Sequence of chain 3.C:
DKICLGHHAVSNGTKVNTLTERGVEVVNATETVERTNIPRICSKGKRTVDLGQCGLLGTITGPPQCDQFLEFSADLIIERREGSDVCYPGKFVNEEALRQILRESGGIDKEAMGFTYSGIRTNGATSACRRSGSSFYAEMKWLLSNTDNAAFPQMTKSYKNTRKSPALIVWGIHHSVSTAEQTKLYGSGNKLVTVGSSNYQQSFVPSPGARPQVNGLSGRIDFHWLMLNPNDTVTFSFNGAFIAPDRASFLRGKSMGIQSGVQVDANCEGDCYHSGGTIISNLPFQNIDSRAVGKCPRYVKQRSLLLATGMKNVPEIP

This small molecule binds to this protein.
Small molecule (SMILES): CC(=O)N[C@H]1[C@H]([C@H](O)[C@H](O)CO)O[C@@](O[C@H]2[C@@H](O)[C@@H](CO)OC[C@@H]2O)(C(=O)O)C[C@@H]1O

Binding-site contacts:
Ligand atom C9 contacts residue GLU181 of chain 3.C at 3.3 Å.
Ligand atom O10 contacts residue LEU185 of chain 3.C at 3.8 Å.
Ligand atom O6 contacts residue THR126 of chain 3.C at 4.0 Å.
Ligand atom C9 contacts residue TRP142 of chain 3.C at 4.1 Å (hydrophobic).
Ligand atom C5 contacts residue ALA125 of chain 3.C at 3.8 Å (hydrophobic).
Ligand atom C8 contacts residue GLU181 of chain 3.C at 3.7 Å.
Ligand atom C4 contacts residue ALA125 of chain 3.C at 3.5 Å (hydrophobic).
Ligand atom C10 contacts residue TRP142 of chain 3.C at 4.0 Å (hydrophobic).
Ligand atom C1 contacts residue THR126 of chain 3.C at 4.0 Å.
Ligand atom C9 contacts residue LEU185 of chain 3.C at 4.3 Å (hydrophobic).
Ligand atom C3 contacts residue LEU217 of chain 3.C at 3.9 Å (hydrophobic).
Ligand atom C11 contacts residue ALA125 of chain 3.C at 3.7 Å (hydrophobic).
Ligand atom O6 contacts residue GLY216 of chain 3.C at 3.5 Å (h-bond).
Ligand atom O1A contacts residue SER127 of chain 3.C at 2.9 Å (h-bond).
Ligand atom O9 contacts residue HIS174 of chain 3.C at 3.4 Å (h-bond).
Ligand atom C11 contacts residue TRP142 of chain 3.C at 3.8 Å (hydrophobic).
Ligand atom C9 contacts residue HIS174 of chain 3.C at 4.1 Å.
Ligand atom O1A contacts residue THR126 of chain 3.C at 2.8 Å (h-bond).
Ligand atom C1 contacts residue SER127 of chain 3.C at 3.7 Å.
Ligand atom O4 contacts residue ALA125 of chain 3.C at 3.7 Å.
Ligand atom N5 contacts residue TRP142 of chain 3.C at 4.3 Å.
Ligand atom C4 contacts residue LEU217 of chain 3.C at 4.3 Å (hydrophobic).
Ligand atom C10 contacts residue ALA125 of chain 3.C at 3.8 Å (hydrophobic).
Ligand atom C5 contacts residue GLY216 of chain 3.C at 4.1 Å.
Ligand atom O1A contacts residue LEU217 of chain 3.C at 3.9 Å.
Ligand atom O9 contacts residue GLU181 of chain 3.C at 2.4 Å (salt-bridge).
Ligand atom N5 contacts residue ALA125 of chain 3.C at 2.9 Å (h-bond).
Ligand atom O8 contacts residue TYR88 of chain 3.C at 3.8 Å.
Ligand atom O9 contacts residue TYR88 of chain 3.C at 3.2 Å (h-bond).
Ligand atom O5 contacts residue GLY216 of chain 3.C at 4.2 Å.
Ligand atom O1B contacts residue SER127 of chain 3.C at 3.4 Å.
Ligand atom O7 contacts residue GLU181 of chain 3.C at 4.0 Å.
Ligand atom O2 contacts residue GLU181 of chain 3.C at 3.9 Å.
Ligand atom C5 contacts residue LEU217 of chain 3.C at 4.0 Å (hydrophobic).
Ligand atom C11 contacts residue LEU144 of chain 3.C at 3.9 Å (hydrophobic).
Ligand atom C7 contacts residue GLU181 of chain 3.C at 4.3 Å.
Ligand atom C6 contacts residue GLY216 of chain 3.C at 4.3 Å.
Ligand atom O8 contacts residue LEU217 of chain 3.C at 4.0 Å.
Ligand atom C11 contacts residue GLY124 of chain 3.C at 4.0 Å.
Ligand atom C9 contacts residue TYR88 of chain 3.C at 4.0 Å (hydrophobic).